Binding-site contacts:
Ligand atom C13 contacts residue LEU132 of chain 1.A at 3.9 Å (hydrophobic).
Ligand atom C14 contacts residue ASP159 of chain 1.A at 4.0 Å.
Ligand atom C4 contacts residue MET95 of chain 1.A at 3.5 Å (hydrophobic).
Ligand atom C11 contacts residue ILE157 of chain 1.A at 3.9 Å (hydrophobic).
Ligand atom C11 contacts residue VAL78 of chain 1.A at 3.9 Å (hydrophobic).
Ligand atom O1 contacts residue LEU162 of chain 1.A at 4.0 Å.
Ligand atom N18 contacts residue ASP159 of chain 1.A at 2.8 Å (salt-bridge).
Ligand atom O1 contacts residue LEU160 of chain 1.A at 3.8 Å.
Ligand atom O3 contacts residue MET95 of chain 1.A at 3.4 Å (h-bond).
Ligand atom C10 contacts residue ASP159 of chain 1.A at 3.8 Å.
Ligand atom C12 contacts residue ASP159 of chain 1.A at 3.9 Å.
Ligand atom C17 contacts residue ASP159 of chain 1.A at 3.9 Å.
Ligand atom C6 contacts residue LEU81 of chain 1.A at 3.7 Å (hydrophobic).
Ligand atom C15 contacts residue SER164 of chain 1.A at 3.4 Å.
Ligand atom C7 contacts residue VAL79 of chain 1.A at 3.8 Å (hydrophobic).
Ligand atom C15 contacts residue HIS139 of chain 1.A at 4.0 Å.
Ligand atom C19 contacts residue ASP159 of chain 1.A at 3.7 Å.
Ligand atom O3 contacts residue LYS48 of chain 1.A at 3.4 Å.
Ligand atom C5 contacts residue LEU81 of chain 1.A at 3.8 Å (hydrophobic).
Ligand atom C20 contacts residue ASP159 of chain 1.A at 3.6 Å.
Ligand atom C15 contacts residue VAL137 of chain 1.A at 4.0 Å (hydrophobic).
Ligand atom C16 contacts residue PHE165 of chain 1.A at 3.6 Å (hydrophobic).
Ligand atom C14 contacts residue LEU132 of chain 1.A at 3.4 Å (hydrophobic).
Ligand atom N18 contacts residue ALA158 of chain 1.A at 3.6 Å.
Ligand atom C16 contacts residue SER164 of chain 1.A at 3.2 Å.
Ligand atom N2 contacts residue MET95 of chain 1.A at 3.6 Å (h-bond).
Ligand atom C13 contacts residue ASP159 of chain 1.A at 3.9 Å.
Ligand atom C17 contacts residue PHE165 of chain 1.A at 3.6 Å (hydrophobic).
Ligand atom C5 contacts residue MET95 of chain 1.A at 3.7 Å (hydrophobic).
Ligand atom C15 contacts residue ASP159 of chain 1.A at 3.7 Å.
Ligand atom C14 contacts residue HIS139 of chain 1.A at 3.5 Å.
Ligand atom C13 contacts residue ALA158 of chain 1.A at 3.7 Å (hydrophobic).
Ligand atom N8 contacts residue VAL79 of chain 1.A at 3.7 Å.
Ligand atom C17 contacts residue LEU73 of chain 1.A at 4.0 Å (hydrophobic).
Ligand atom C16 contacts residue ASP159 of chain 1.A at 3.7 Å.
Ligand atom C13 contacts residue ILE157 of chain 1.A at 4.0 Å (hydrophobic).
Ligand atom C6 contacts residue VAL79 of chain 1.A at 4.0 Å (hydrophobic).
Ligand atom O1 contacts residue LYS48 of chain 1.A at 3.3 Å.
Ligand atom C16 contacts residue VAL137 of chain 1.A at 3.9 Å (hydrophobic).
Ligand atom O3 contacts residue LEU93 of chain 1.A at 3.7 Å.

Sequence of chain 1.A:
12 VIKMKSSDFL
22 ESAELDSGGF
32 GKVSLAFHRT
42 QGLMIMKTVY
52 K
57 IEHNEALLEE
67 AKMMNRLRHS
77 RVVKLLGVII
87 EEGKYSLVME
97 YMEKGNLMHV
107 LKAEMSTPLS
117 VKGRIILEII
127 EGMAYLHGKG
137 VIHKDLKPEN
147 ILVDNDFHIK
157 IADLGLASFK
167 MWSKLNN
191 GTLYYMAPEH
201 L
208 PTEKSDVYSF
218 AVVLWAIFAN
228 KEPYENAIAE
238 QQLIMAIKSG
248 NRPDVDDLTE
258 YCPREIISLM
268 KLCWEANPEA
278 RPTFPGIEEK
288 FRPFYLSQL

A protein and the small-molecule ligand that binds it are described below.
Small molecule (SMILES): O=[N+]([O-])c1ccc2[nH]c(Cc3ccccc3)nc2c1